Binding-site contacts:
Ligand atom OXT contacts residue NR61 of chain 1.F at 3.9 Å.
Ligand atom CB contacts residue ASN231 of chain 1.A at 3.6 Å.
Ligand atom CD2 contacts residue ARG65 of chain 1.A at 3.8 Å.
Ligand atom CB contacts residue TRP235 of chain 1.A at 3.9 Å (hydrophobic).
Ligand atom P contacts residue ARG61 of chain 1.A at 3.6 Å.
Ligand atom CB contacts residue ARG65 of chain 1.A at 3.8 Å.
Ligand atom P contacts residue TYR135 of chain 1.A at 3.8 Å.
Ligand atom O2P contacts residue ARG61 of chain 1.A at 2.9 Å (salt-bridge).
Ligand atom CG2 contacts residue GLY176 of chain 1.A at 3.5 Å.
Ligand atom O contacts residue LYS127 of chain 1.A at 2.8 Å (salt-bridge).
Ligand atom CG1 contacts residue LEU227 of chain 1.A at 3.4 Å (hydrophobic).
Ligand atom CA contacts residue LEU179 of chain 1.A at 3.8 Å (hydrophobic).
Ligand atom CA contacts residue ASN231 of chain 1.A at 3.6 Å.
Ligand atom P contacts residue ARG134 of chain 1.A at 3.8 Å.
Ligand atom O3P contacts residue TYR135 of chain 1.A at 2.6 Å (h-bond).
Ligand atom O contacts residue ASN180 of chain 1.A at 2.9 Å (h-bond).
Ligand atom CG2 contacts residue VAL183 of chain 1.A at 3.7 Å (hydrophobic).
Ligand atom O1P contacts residue LYS54 of chain 1.A at 3.7 Å.
Ligand atom C contacts residue ASN231 of chain 1.A at 3.7 Å.
Ligand atom CA contacts residue ASN231 of chain 1.A at 3.8 Å.
Ligand atom CG1 contacts residue LEU179 of chain 1.A at 3.8 Å (hydrophobic).
Ligand atom O contacts residue VAL183 of chain 1.A at 3.5 Å.
Ligand atom O3P contacts residue ARG134 of chain 1.A at 2.9 Å (salt-bridge).
Ligand atom CG contacts residue ARG65 of chain 1.A at 3.8 Å.
Ligand atom OXT contacts residue LYS54 of chain 1.A at 3.9 Å.
Ligand atom CG2 contacts residue ARG134 of chain 1.A at 3.8 Å.
Ligand atom N contacts residue ASN231 of chain 1.A at 2.9 Å (h-bond).
Ligand atom C contacts residue LYS127 of chain 1.A at 3.7 Å.
Ligand atom CB contacts residue ASN180 of chain 1.A at 3.2 Å.
Ligand atom CG contacts residue VAL183 of chain 1.A at 3.8 Å (hydrophobic).
Ligand atom CA contacts residue ASN180 of chain 1.A at 3.2 Å.
Ligand atom CG2 contacts residue ASN180 of chain 1.A at 3.6 Å.
Ligand atom N contacts residue ASN180 of chain 1.A at 3.0 Å (h-bond).
Ligand atom O contacts residue ASN231 of chain 1.A at 3.0 Å (h-bond).
Ligand atom O1P contacts residue ARG61 of chain 1.A at 2.9 Å (salt-bridge).
Ligand atom O contacts residue LEU179 of chain 1.A at 3.5 Å.
Ligand atom O contacts residue LYS54 of chain 1.A at 3.7 Å.
Ligand atom O2P contacts residue ARG134 of chain 1.A at 2.8 Å (salt-bridge).
Ligand atom CB contacts residue ASN231 of chain 1.A at 3.6 Å.
Ligand atom C contacts residue ASN180 of chain 1.A at 3.6 Å.

This protein binds this small molecule.
Small molecule (SMILES): CC(C)[C@H](NC(=O)[C@@H](NC(=O)[C@H](C)NC(=O)[C@@H]1CCCN1C(=O)[C@@H](N)Cc1ccccc1)[C@@H](C)OP(=O)(O)O)C(=O)O

Sequence of chain 1.A:
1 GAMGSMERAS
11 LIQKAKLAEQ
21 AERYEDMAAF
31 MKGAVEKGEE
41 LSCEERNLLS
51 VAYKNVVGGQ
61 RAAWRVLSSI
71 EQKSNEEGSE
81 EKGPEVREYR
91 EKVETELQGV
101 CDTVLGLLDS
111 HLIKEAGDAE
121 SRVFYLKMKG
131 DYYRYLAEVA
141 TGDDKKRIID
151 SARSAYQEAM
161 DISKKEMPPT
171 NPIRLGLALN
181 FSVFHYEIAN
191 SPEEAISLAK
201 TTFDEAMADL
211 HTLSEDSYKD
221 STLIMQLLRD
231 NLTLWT